Sequence of chain 1.A:
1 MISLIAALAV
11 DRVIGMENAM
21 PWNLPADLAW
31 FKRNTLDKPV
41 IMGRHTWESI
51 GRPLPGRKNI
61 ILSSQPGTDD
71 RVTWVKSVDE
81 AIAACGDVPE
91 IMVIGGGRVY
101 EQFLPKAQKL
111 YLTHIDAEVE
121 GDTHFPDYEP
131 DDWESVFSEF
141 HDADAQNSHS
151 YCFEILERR

Binding-site contacts:
Ligand atom N4 contacts residue ILE94 of chain 1.A at 4.0 Å.
Ligand atom N1 contacts residue ASP27 of chain 1.A at 2.7 Å (salt-bridge).
Ligand atom N4 contacts residue ILE5 of chain 1.A at 2.5 Å (h-bond).
Ligand atom F2 contacts residue ILE50 of chain 1.A at 3.5 Å.
Ligand atom N2 contacts residue ASP27 of chain 1.A at 2.7 Å (salt-bridge).
Ligand atom S1 contacts residue NDP1 of chain 1.C at 3.6 Å.
Ligand atom N1 contacts residue MET20 of chain 1.A at 3.6 Å.
Ligand atom N4 contacts residue NDP1 of chain 1.C at 3.3 Å (h-bond).
Ligand atom C2 contacts residue NDP1 of chain 1.C at 3.2 Å.
Ligand atom N3 contacts residue ILE5 of chain 1.A at 3.6 Å.
Ligand atom N2 contacts residue THR113 of chain 1.A at 3.3 Å (h-bond).
Ligand atom C1 contacts residue ALA7 of chain 1.A at 4.0 Å (hydrophobic).
Ligand atom C10 contacts residue MET20 of chain 1.A at 3.7 Å (hydrophobic).
Ligand atom N2 contacts residue ALA6 of chain 1.A at 3.9 Å.
Ligand atom F3 contacts residue NDP1 of chain 1.C at 2.8 Å.
Ligand atom N3 contacts residue ALA6 of chain 1.A at 3.3 Å.
Ligand atom C2 contacts residue PHE31 of chain 1.A at 3.6 Å (hydrophobic).
Ligand atom F2 contacts residue SER49 of chain 1.A at 3.2 Å.
Ligand atom C4 contacts residue MET20 of chain 1.A at 4.0 Å (hydrophobic).
Ligand atom C2 contacts residue ALA6 of chain 1.A at 3.6 Å (hydrophobic).
Ligand atom N4 contacts residue TYR100 of chain 1.A at 3.3 Å (h-bond).
Ligand atom C1 contacts residue ASP27 of chain 1.A at 3.4 Å.
Ligand atom N3 contacts residue NDP1 of chain 1.C at 3.7 Å.
Ligand atom F2 contacts residue THR46 of chain 1.A at 3.4 Å.
Ligand atom N1 contacts residue ALA7 of chain 1.A at 3.9 Å.
Ligand atom S1 contacts residue MET20 of chain 1.A at 3.8 Å.
Ligand atom C3 contacts residue NDP1 of chain 1.C at 3.7 Å.
Ligand atom C7 contacts residue ILE50 of chain 1.A at 3.9 Å (hydrophobic).
Ligand atom C1 contacts residue ALA6 of chain 1.A at 3.8 Å (hydrophobic).
Ligand atom S1 contacts residue PHE31 of chain 1.A at 3.8 Å.
Ligand atom N4 contacts residue PHE31 of chain 1.A at 3.9 Å.
Ligand atom N3 contacts residue ALA7 of chain 1.A at 3.9 Å.
Ligand atom N4 contacts residue ALA6 of chain 1.A at 3.4 Å.
Ligand atom N2 contacts residue TRP30 of chain 1.A at 3.7 Å.
Ligand atom F1 contacts residue SER49 of chain 1.A at 3.3 Å.
Ligand atom N3 contacts residue PHE31 of chain 1.A at 3.7 Å.
Ligand atom C2 contacts residue ILE5 of chain 1.A at 3.5 Å (hydrophobic).
Ligand atom C9 contacts residue NDP1 of chain 1.C at 3.9 Å.
Ligand atom C3 contacts residue PHE31 of chain 1.A at 3.7 Å (hydrophobic).
Ligand atom C9 contacts residue SER49 of chain 1.A at 3.8 Å.

The protein below binds the small molecule below.
Small molecule (SMILES): [H]/N=C(/N/C(N)=N/[H])SCc1cccc(C(F)(F)F)c1